Binding-site contacts:
Ligand atom C10 contacts residue GLY150 of chain 1.B at 4.1 Å.
Ligand atom C2 contacts residue FAD1 of chain 1.I at 3.5 Å.
Ligand atom C11 contacts residue PHE179 of chain 1.A at 3.8 Å (hydrophobic).
Ligand atom C10 contacts residue MET155 of chain 1.B at 3.8 Å (hydrophobic).
Ligand atom C10 contacts residue FAD1 of chain 1.I at 3.6 Å.
Ligand atom N contacts residue TRP106 of chain 1.B at 3.6 Å.
Ligand atom C11 contacts residue ASN162 of chain 1.B at 3.4 Å.
Ligand atom C12 contacts residue PHE179 of chain 1.A at 3.3 Å (hydrophobic).
Ligand atom C contacts residue FAD1 of chain 1.I at 3.4 Å.
Ligand atom C10 contacts residue GLY151 of chain 1.B at 3.4 Å.
Ligand atom C9 contacts residue GLY150 of chain 1.B at 3.7 Å.
Ligand atom C10 contacts residue ASN162 of chain 1.B at 3.8 Å.
Ligand atom C1 contacts residue PHE179 of chain 1.A at 3.5 Å (hydrophobic).
Ligand atom C contacts residue PHE127 of chain 1.A at 4.0 Å (hydrophobic).
Ligand atom C12 contacts residue FAD1 of chain 1.I at 3.4 Å.
Ligand atom N contacts residue PHE127 of chain 1.A at 3.7 Å.
Ligand atom C6 contacts residue GLU194 of chain 1.B at 4.2 Å.
Ligand atom C4 contacts residue FAD1 of chain 1.I at 3.4 Å.
Ligand atom N1 contacts residue FAD1 of chain 1.I at 3.4 Å.
Ligand atom C11 contacts residue MET155 of chain 1.B at 4.3 Å (hydrophobic).
Ligand atom O contacts residue GLN123 of chain 1.A at 3.1 Å (h-bond).
Ligand atom N3 contacts residue GLY150 of chain 1.B at 4.0 Å.
Ligand atom C9 contacts residue FAD1 of chain 1.I at 3.7 Å.
Ligand atom N2 contacts residue FAD1 of chain 1.I at 3.5 Å (h-bond).
Ligand atom C3 contacts residue FAD1 of chain 1.I at 3.6 Å.
Ligand atom C1 contacts residue FAD1 of chain 1.I at 3.5 Å.
Ligand atom C11 contacts residue TYR156 of chain 1.B at 4.1 Å (hydrophobic).
Ligand atom C7 contacts residue GLN123 of chain 1.A at 3.2 Å.
Ligand atom C11 contacts residue FAD1 of chain 1.I at 3.7 Å.
Ligand atom N2 contacts residue PHE127 of chain 1.A at 3.9 Å.
Ligand atom C contacts residue PHE179 of chain 1.A at 4.2 Å (hydrophobic).
Ligand atom C8 contacts residue GLN123 of chain 1.A at 3.2 Å.
Ligand atom C9 contacts residue GLY151 of chain 1.B at 3.4 Å.
Ligand atom C5 contacts residue FAD1 of chain 1.I at 3.5 Å.
Ligand atom C6 contacts residue FAD1 of chain 1.I at 4.0 Å.
Ligand atom N3 contacts residue FAD1 of chain 1.I at 3.7 Å.
Ligand atom C4 contacts residue PHE127 of chain 1.A at 4.0 Å (hydrophobic).
Ligand atom C8 contacts residue ILE129 of chain 1.A at 4.0 Å (hydrophobic).
Ligand atom N contacts residue FAD1 of chain 1.I at 3.3 Å.
Ligand atom N1 contacts residue PHE179 of chain 1.A at 3.5 Å.

Sequence of chain 1.B:
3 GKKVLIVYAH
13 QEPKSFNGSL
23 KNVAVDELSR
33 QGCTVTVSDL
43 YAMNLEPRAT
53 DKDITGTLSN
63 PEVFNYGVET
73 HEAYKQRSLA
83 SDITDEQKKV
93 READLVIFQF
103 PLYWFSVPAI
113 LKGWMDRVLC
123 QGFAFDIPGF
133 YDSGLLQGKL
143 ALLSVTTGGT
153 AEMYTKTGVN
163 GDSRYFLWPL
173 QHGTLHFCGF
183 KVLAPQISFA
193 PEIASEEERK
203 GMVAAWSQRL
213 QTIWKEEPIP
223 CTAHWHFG

Sequence of chain 1.A:
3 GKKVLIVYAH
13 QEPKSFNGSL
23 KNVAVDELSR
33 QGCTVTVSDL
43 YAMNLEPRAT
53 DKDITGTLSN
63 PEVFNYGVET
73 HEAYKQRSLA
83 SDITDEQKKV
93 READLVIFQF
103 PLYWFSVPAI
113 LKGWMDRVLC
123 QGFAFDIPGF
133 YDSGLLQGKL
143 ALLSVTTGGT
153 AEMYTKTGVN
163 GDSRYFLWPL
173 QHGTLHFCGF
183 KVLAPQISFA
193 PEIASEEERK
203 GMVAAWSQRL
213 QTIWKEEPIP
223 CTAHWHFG

A small-molecule ligand and the protein it binds are described below.
Small molecule (SMILES): CCOCc1nc2c(N)nc3ccccc3c2[nH]1